Binding-site contacts:
Ligand atom C22 contacts residue TYR102 of chain 1.A at 3.5 Å (hydrophobic).
Ligand atom F3 contacts residue LYS51 of chain 1.A at 3.5 Å.
Ligand atom O16 contacts residue MET103 of chain 1.A at 2.9 Å (h-bond).
Ligand atom C5 contacts residue ASP167 of chain 1.A at 3.5 Å.
Ligand atom C9 contacts residue TYR100 of chain 1.A at 3.7 Å (hydrophobic).
Ligand atom F4 contacts residue VAL38 of chain 1.A at 3.0 Å.
Ligand atom C17 contacts residue MET103 of chain 1.A at 3.2 Å (hydrophobic).
Ligand atom C17 contacts residue MET30 of chain 1.A at 3.7 Å (hydrophobic).
Ligand atom O16 contacts residue ALA49 of chain 1.A at 3.5 Å.
Ligand atom C26 contacts residue PRO104 of chain 1.A at 3.4 Å (hydrophobic).
Ligand atom C19 contacts residue GLY106 of chain 1.A at 3.7 Å.
Ligand atom N14 contacts residue LEU156 of chain 1.A at 3.6 Å.
Ligand atom C22 contacts residue MET103 of chain 1.A at 3.4 Å (hydrophobic).
Ligand atom C8 contacts residue TYR100 of chain 1.A at 3.2 Å (hydrophobic).
Ligand atom N11 contacts residue LEU156 of chain 1.A at 2.9 Å.
Ligand atom C7 contacts residue LEU156 of chain 1.A at 3.7 Å (hydrophobic).
Ligand atom C9 contacts residue LEU156 of chain 1.A at 3.5 Å (hydrophobic).
Ligand atom C6 contacts residue LEU156 of chain 1.A at 3.3 Å (hydrophobic).
Ligand atom O27 contacts residue PRO104 of chain 1.A at 3.4 Å (h-bond).
Ligand atom O27 contacts residue GLY106 of chain 1.A at 3.2 Å (h-bond).
Ligand atom C20 contacts residue MET30 of chain 1.A at 3.5 Å (hydrophobic).
Ligand atom C13 contacts residue ALA49 of chain 1.A at 3.5 Å (hydrophobic).
Ligand atom C9 contacts residue VAL101 of chain 1.A at 3.5 Å (hydrophobic).
Ligand atom C10 contacts residue LEU156 of chain 1.A at 3.0 Å (hydrophobic).
Ligand atom C32 contacts residue PRO104 of chain 1.A at 3.6 Å (hydrophobic).
Ligand atom F1 contacts residue ASP167 of chain 1.A at 3.5 Å.
Ligand atom C18 contacts residue MET30 of chain 1.A at 3.6 Å (hydrophobic).
Ligand atom O12 contacts residue ASP167 of chain 1.A at 3.0 Å (salt-bridge).
Ligand atom O27 contacts residue ARG111 of chain 1.A at 3.0 Å (salt-bridge).
Ligand atom C33 contacts residue PRO104 of chain 1.A at 3.5 Å (hydrophobic).
Ligand atom C18 contacts residue GLY106 of chain 1.A at 3.5 Å.
Ligand atom C18 contacts residue MET103 of chain 1.A at 3.5 Å (hydrophobic).
Ligand atom C15 contacts residue MET30 of chain 1.A at 3.7 Å (hydrophobic).
Ligand atom O27 contacts residue ASN105 of chain 1.A at 3.3 Å.
Ligand atom C13 contacts residue LEU156 of chain 1.A at 3.5 Å (hydrophobic).
Ligand atom O12 contacts residue LYS51 of chain 1.A at 3.7 Å.
Ligand atom C7 contacts residue TYR100 of chain 1.A at 3.4 Å (hydrophobic).
Ligand atom F3 contacts residue TYR100 of chain 1.A at 3.5 Å.
Ligand atom C10 contacts residue ALA49 of chain 1.A at 3.5 Å (hydrophobic).
Ligand atom F1 contacts residue LYS51 of chain 1.A at 3.2 Å.

Sequence of chain 1.A:
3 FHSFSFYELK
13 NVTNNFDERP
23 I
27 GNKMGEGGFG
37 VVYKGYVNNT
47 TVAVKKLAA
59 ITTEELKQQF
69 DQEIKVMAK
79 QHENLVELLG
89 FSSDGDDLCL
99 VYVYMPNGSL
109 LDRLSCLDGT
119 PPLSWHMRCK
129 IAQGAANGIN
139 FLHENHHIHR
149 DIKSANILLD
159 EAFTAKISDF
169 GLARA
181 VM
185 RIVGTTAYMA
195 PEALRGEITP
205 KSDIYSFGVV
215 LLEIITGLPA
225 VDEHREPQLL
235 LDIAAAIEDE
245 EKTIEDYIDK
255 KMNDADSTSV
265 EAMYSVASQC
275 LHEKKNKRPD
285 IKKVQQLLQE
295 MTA

The small molecule below binds the protein below.
Small molecule (SMILES): COc1cc2nn(CC(=O)N3CCOCC3)cc2cc1NC(=O)c1cccc([C@@H](O)C(F)(F)F)n1